Sequence of chain 1.A:
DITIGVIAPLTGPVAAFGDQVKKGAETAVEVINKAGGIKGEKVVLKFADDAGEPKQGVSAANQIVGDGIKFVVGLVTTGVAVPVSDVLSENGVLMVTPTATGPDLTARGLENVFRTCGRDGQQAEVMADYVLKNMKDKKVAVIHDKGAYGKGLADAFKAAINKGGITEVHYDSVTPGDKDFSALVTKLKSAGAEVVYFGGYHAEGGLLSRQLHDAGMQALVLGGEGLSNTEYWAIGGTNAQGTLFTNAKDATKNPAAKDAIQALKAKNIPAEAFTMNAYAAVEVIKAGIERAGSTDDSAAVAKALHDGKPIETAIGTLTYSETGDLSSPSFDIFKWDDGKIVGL

A protein and the small-molecule ligand that binds it are described below.
Small molecule (SMILES): CC(C)C[C@H](N)C(=O)O

Binding-site contacts:
Ligand atom CG contacts residue GLU234 of chain 1.A at 3.6 Å.
Ligand atom O contacts residue THR87 of chain 1.A at 2.7 Å (h-bond).
Ligand atom CA contacts residue GLU234 of chain 1.A at 3.5 Å.
Ligand atom CD2 contacts residue GLY235 of chain 1.A at 3.3 Å.
Ligand atom N contacts residue THR108 of chain 1.A at 2.9 Å (h-bond).
Ligand atom O contacts residue TYR210 of chain 1.A at 2.6 Å (h-bond).
Ligand atom CB contacts residue GLU234 of chain 1.A at 4.0 Å.
Ligand atom OXT contacts residue TYR158 of chain 1.A at 3.6 Å.
Ligand atom C contacts residue THR86 of chain 1.A at 4.0 Å.
Ligand atom CG contacts residue PHE283 of chain 1.A at 3.8 Å (hydrophobic).
Ligand atom C contacts residue THR110 of chain 1.A at 4.0 Å.
Ligand atom C contacts residue TYR210 of chain 1.A at 3.8 Å (hydrophobic).
Ligand atom CB contacts residue VAL85 of chain 1.A at 3.5 Å (hydrophobic).
Ligand atom CA contacts residue TYR210 of chain 1.A at 4.1 Å (hydrophobic).
Ligand atom CA contacts residue TYR158 of chain 1.A at 3.6 Å (hydrophobic).
Ligand atom CA contacts residue THR108 of chain 1.A at 3.8 Å.
Ligand atom OXT contacts residue ALA109 of chain 1.A at 3.3 Å.
Ligand atom OXT contacts residue THR108 of chain 1.A at 4.0 Å.
Ligand atom CD1 contacts residue VAL85 of chain 1.A at 4.1 Å (hydrophobic).
Ligand atom CB contacts residue TYR210 of chain 1.A at 4.0 Å (hydrophobic).
Ligand atom C contacts residue THR87 of chain 1.A at 3.3 Å.
Ligand atom CG contacts residue THR108 of chain 1.A at 4.1 Å.
Ligand atom O contacts residue THR86 of chain 1.A at 3.4 Å.
Ligand atom N contacts residue GLU234 of chain 1.A at 2.3 Å (salt-bridge).
Ligand atom CD1 contacts residue PHE283 of chain 1.A at 3.5 Å (hydrophobic).
Ligand atom OXT contacts residue THR110 of chain 1.A at 3.0 Å (h-bond).
Ligand atom OXT contacts residue GLY111 of chain 1.A at 4.1 Å.
Ligand atom O contacts residue TYR158 of chain 1.A at 3.3 Å.
Ligand atom N contacts residue THR110 of chain 1.A at 3.1 Å (h-bond).
Ligand atom N contacts residue TYR158 of chain 1.A at 3.5 Å.
Ligand atom C contacts residue TYR158 of chain 1.A at 3.4 Å (hydrophobic).
Ligand atom OXT contacts residue THR87 of chain 1.A at 2.3 Å (h-bond).
Ligand atom CD1 contacts residue THR108 of chain 1.A at 3.8 Å.
Ligand atom CD1 contacts residue PHE26 of chain 1.A at 3.5 Å (hydrophobic).
Ligand atom CD2 contacts residue PHE26 of chain 1.A at 3.8 Å (hydrophobic).
Ligand atom CA contacts residue THR110 of chain 1.A at 4.1 Å.
Ligand atom CD2 contacts residue PHE283 of chain 1.A at 3.9 Å (hydrophobic).
Ligand atom CD2 contacts residue GLU234 of chain 1.A at 3.7 Å.
Ligand atom CB contacts residue THR108 of chain 1.A at 3.9 Å.
Ligand atom CD2 contacts residue TYR210 of chain 1.A at 3.8 Å (hydrophobic).